Sequence of chain 1.A:
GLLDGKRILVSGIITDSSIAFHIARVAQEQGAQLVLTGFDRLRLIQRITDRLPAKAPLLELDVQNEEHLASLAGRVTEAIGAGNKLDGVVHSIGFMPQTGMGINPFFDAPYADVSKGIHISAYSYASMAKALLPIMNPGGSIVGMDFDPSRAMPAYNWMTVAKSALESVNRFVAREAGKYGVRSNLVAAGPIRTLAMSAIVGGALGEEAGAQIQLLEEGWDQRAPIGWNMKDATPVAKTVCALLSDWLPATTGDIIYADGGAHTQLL

Binding-site contacts:
Ligand atom C4 contacts residue PRO196 of chain 1.A at 4.0 Å (hydrophobic).
Ligand atom C17 contacts residue NAD1 of chain 1.E at 3.3 Å.
Ligand atom C2 contacts residue PHE152 of chain 1.A at 3.5 Å (hydrophobic).
Ligand atom C3 contacts residue PHE152 of chain 1.A at 4.1 Å (hydrophobic).
Ligand atom C11 contacts residue NAD1 of chain 1.E at 3.9 Å.
Ligand atom C1 contacts residue PHE152 of chain 1.A at 4.1 Å (hydrophobic).
Ligand atom O contacts residue MET202 of chain 1.A at 3.9 Å.
Ligand atom C5 contacts residue ILE218 of chain 1.A at 3.8 Å (hydrophobic).
Ligand atom C13 contacts residue MET164 of chain 1.A at 3.8 Å (hydrophobic).
Ligand atom C8 contacts residue TYR161 of chain 1.A at 3.4 Å (hydrophobic).
Ligand atom O1 contacts residue LYS168 of chain 1.A at 3.9 Å.
Ligand atom O1 contacts residue MET164 of chain 1.A at 3.3 Å.
Ligand atom O1 contacts residue TYR161 of chain 1.A at 2.3 Å (h-bond).
Ligand atom N contacts residue MET202 of chain 1.A at 4.0 Å.
Ligand atom C10 contacts residue TYR161 of chain 1.A at 3.1 Å (hydrophobic).
Ligand atom C7 contacts residue PHE152 of chain 1.A at 3.8 Å (hydrophobic).
Ligand atom C2 contacts residue NAD1 of chain 1.E at 3.7 Å.
Ligand atom C10 contacts residue NAD1 of chain 1.E at 3.4 Å.
Ligand atom C1 contacts residue NAD1 of chain 1.E at 3.7 Å.
Ligand atom N contacts residue NAD1 of chain 1.E at 3.6 Å (h-bond).
Ligand atom C9 contacts residue PHE152 of chain 1.A at 3.8 Å (hydrophobic).
Ligand atom C12 contacts residue NAD1 of chain 1.E at 3.7 Å.
Ligand atom C6 contacts residue ILE218 of chain 1.A at 3.5 Å (hydrophobic).
Ligand atom C14 contacts residue PHE100 of chain 1.A at 4.0 Å (hydrophobic).
Ligand atom C9 contacts residue TYR161 of chain 1.A at 3.1 Å (hydrophobic).
Ligand atom C4 contacts residue PHE152 of chain 1.A at 4.1 Å (hydrophobic).
Ligand atom C15 contacts residue PHE100 of chain 1.A at 3.9 Å (hydrophobic).
Ligand atom C contacts residue NAD1 of chain 1.E at 4.1 Å.
Ligand atom C7 contacts residue TYR161 of chain 1.A at 3.6 Å (hydrophobic).
Ligand atom C14 contacts residue GLY99 of chain 1.A at 3.6 Å.
Ligand atom C16 contacts residue NAD1 of chain 1.E at 3.3 Å.
Ligand atom O1 contacts residue NAD1 of chain 1.E at 2.5 Å (h-bond).
Ligand atom C8 contacts residue PHE152 of chain 1.A at 4.1 Å (hydrophobic).
Ligand atom C9 contacts residue NAD1 of chain 1.E at 4.1 Å.
Ligand atom C15 contacts residue GLY99 of chain 1.A at 2.8 Å.
Ligand atom C6 contacts residue LEU221 of chain 1.A at 4.1 Å (hydrophobic).
Ligand atom C16 contacts residue GLY99 of chain 1.A at 3.6 Å.
Ligand atom C3 contacts residue MET202 of chain 1.A at 4.1 Å (hydrophobic).
Ligand atom C14 contacts residue MET164 of chain 1.A at 4.0 Å (hydrophobic).
Ligand atom C1 contacts residue TYR161 of chain 1.A at 3.8 Å (hydrophobic).

A protein and the small-molecule ligand that binds it are described below.
Small molecule (SMILES): O=c1[nH]c(CC2CCCCC2)cc(O)c1-c1ccccc1